Binding-site contacts:
Ligand atom C5' contacts residue ARG545 of chain 1.A at 3.5 Å.
Ligand atom OP1 contacts residue HIS562 of chain 1.A at 2.7 Å (h-bond).
Ligand atom C5' contacts residue HIS486 of chain 1.A at 3.4 Å.
Ligand atom O4' contacts residue GLU459 of chain 1.A at 3.3 Å.
Ligand atom O2' contacts residue GLU459 of chain 1.A at 2.7 Å (salt-bridge).
Ligand atom OP1 contacts residue ARG484 of chain 1.A at 2.9 Å (salt-bridge).
Ligand atom OP1 contacts residue SER575 of chain 1.A at 3.4 Å (h-bond).
Ligand atom O4 contacts residue U5P1 of chain 1.C at 3.4 Å.
Ligand atom O2' contacts residue TYR385 of chain 1.A at 3.1 Å (h-bond).
Ligand atom C3' contacts residue U5P1 of chain 1.C at 3.3 Å.
Ligand atom O4' contacts residue TYR385 of chain 1.A at 3.5 Å (h-bond).
Ligand atom O2' contacts residue U5P1 of chain 1.C at 3.5 Å.
Ligand atom O2' contacts residue ASP274 of chain 1.A at 2.6 Å (salt-bridge).
Ligand atom O2 contacts residue PRO275 of chain 1.A at 3.4 Å.
Ligand atom O5' contacts residue ARG578 of chain 1.A at 3.3 Å (salt-bridge).
Ligand atom C1' contacts residue TYR385 of chain 1.A at 3.3 Å (hydrophobic).
Ligand atom O6 contacts residue SER429 of chain 1.A at 3.2 Å.
Ligand atom C2' contacts residue ASP274 of chain 1.A at 3.5 Å.
Ligand atom C4' contacts residue HIS486 of chain 1.A at 3.4 Å.
Ligand atom O3' contacts residue MG1 of chain 1.E at 3.3 Å.
Ligand atom O3' contacts residue ASP274 of chain 1.A at 2.8 Å (salt-bridge).
Ligand atom O3' contacts residue MG1 of chain 1.D at 2.1 Å.
Ligand atom O3' contacts residue MET462 of chain 1.A at 3.2 Å.
Ligand atom OP1 contacts residue GLN546 of chain 1.A at 3.4 Å.
Ligand atom OP2 contacts residue ARG484 of chain 1.A at 2.9 Å (salt-bridge).
Ligand atom O2' contacts residue GLU459 of chain 1.A at 3.3 Å.
Ligand atom OP1 contacts residue ALA547 of chain 1.A at 2.6 Å (h-bond).
Ligand atom O3' contacts residue U5P1 of chain 1.C at 3.5 Å (h-bond).
Ligand atom OP1 contacts residue HIS572 of chain 1.A at 2.7 Å (h-bond).
Ligand atom OP2 contacts residue GLN623 of chain 1.A at 3.3 Å (h-bond).
Ligand atom O2' contacts residue HIS562 of chain 1.A at 3.6 Å.
Ligand atom OP1 contacts residue THR574 of chain 1.A at 2.5 Å (h-bond).
Ligand atom C3' contacts residue MG1 of chain 1.D at 3.5 Å.
Ligand atom C2' contacts residue U5P1 of chain 1.C at 3.1 Å.
Ligand atom C5' contacts residue ASP283 of chain 1.A at 3.4 Å.
Ligand atom OP2 contacts residue ARG578 of chain 1.A at 3.0 Å (salt-bridge).
Ligand atom OP1 contacts residue TYR570 of chain 1.A at 2.8 Å (h-bond).
Ligand atom O3' contacts residue HIS562 of chain 1.A at 3.3 Å.
Ligand atom OP1 contacts residue MET462 of chain 1.A at 3.5 Å.
Ligand atom O2' contacts residue PRO275 of chain 1.A at 3.1 Å.

A small-molecule ligand and the protein it binds are described below.
Small molecule (SMILES): Nc1nc(=O)c2ncn([C@@H]3O[C@H](COP(=O)=O)[C@@H](O[P](=O)(O)OC[C@H]4O[C@@H](n5cnc6c(=O)nc(N)[nH]c65)[C@H](O)[C@@H]4O[P](=O)(O)OC[C@H]4O[C@@H](n5ccc(=O)[nH]c5=O)[C@H](O)[C@@H]4O[P](=O)(O)OC[C@H]4O[C@@H](n5ccc(=O)[nH]c5=O)[C@H](O)[C@@H]4O)[C@H]3O)c2[nH]1

Sequence of chain 1.A:
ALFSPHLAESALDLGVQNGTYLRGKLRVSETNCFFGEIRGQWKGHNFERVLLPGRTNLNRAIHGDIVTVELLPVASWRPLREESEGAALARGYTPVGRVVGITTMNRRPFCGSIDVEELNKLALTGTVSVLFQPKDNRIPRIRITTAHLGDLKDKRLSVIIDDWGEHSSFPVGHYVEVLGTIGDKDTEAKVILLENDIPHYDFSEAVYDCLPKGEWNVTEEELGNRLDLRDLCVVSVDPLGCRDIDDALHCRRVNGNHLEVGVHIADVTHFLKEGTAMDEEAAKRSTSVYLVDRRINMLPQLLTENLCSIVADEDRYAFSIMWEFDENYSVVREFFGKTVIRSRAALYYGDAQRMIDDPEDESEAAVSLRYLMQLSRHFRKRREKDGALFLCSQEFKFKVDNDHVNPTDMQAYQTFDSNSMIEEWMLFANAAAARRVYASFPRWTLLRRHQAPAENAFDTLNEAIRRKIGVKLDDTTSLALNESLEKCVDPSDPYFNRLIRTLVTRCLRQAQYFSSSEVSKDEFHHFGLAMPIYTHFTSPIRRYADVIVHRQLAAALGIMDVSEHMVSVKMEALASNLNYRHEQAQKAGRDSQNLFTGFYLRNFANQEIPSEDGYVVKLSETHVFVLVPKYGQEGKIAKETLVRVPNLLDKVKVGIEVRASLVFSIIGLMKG